Sequence of chain 1.B:
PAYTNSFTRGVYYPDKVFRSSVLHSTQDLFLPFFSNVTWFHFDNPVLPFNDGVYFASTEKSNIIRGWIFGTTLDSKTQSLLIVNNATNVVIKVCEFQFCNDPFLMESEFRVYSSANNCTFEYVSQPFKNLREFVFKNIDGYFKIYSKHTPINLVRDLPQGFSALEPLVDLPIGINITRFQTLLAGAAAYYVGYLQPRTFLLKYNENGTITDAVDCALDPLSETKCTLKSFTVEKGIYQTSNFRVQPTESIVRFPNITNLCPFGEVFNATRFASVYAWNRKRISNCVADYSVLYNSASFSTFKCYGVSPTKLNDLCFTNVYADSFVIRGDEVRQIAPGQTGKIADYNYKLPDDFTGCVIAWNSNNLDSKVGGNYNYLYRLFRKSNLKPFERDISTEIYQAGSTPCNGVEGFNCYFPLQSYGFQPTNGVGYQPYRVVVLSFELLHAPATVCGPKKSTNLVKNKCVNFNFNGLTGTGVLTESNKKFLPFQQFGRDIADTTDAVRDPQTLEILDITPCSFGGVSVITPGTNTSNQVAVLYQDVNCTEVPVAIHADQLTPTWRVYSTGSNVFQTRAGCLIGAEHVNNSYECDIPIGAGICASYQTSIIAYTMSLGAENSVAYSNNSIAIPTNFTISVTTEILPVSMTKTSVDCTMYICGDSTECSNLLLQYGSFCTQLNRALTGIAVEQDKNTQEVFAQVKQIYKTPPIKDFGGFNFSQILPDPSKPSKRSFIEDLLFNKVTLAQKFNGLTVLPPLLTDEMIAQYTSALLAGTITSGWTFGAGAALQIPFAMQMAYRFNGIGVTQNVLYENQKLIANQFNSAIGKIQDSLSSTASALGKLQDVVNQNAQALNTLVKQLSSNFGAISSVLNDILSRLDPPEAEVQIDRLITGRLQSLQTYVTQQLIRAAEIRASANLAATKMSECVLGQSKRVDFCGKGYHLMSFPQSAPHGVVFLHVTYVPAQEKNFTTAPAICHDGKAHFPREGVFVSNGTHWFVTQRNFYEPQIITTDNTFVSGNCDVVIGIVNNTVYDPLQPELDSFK

The protein below binds the small molecule below.
Small molecule (SMILES): CC(=O)N[C@@H]1[C@@H](O)[C@H](O)[C@@H](CO)O[C@H]1O

Binding-site contacts:
Ligand atom C3 contacts residue ASN165 of chain 1.B at 3.8 Å.
Ligand atom C5 contacts residue ASN165 of chain 1.B at 3.7 Å.
Ligand atom O5 contacts residue ASN165 of chain 1.B at 2.4 Å (h-bond).
Ligand atom C1 contacts residue ASN165 of chain 1.B at 1.4 Å.
Ligand atom O7 contacts residue ASN165 of chain 1.B at 3.2 Å (h-bond).
Ligand atom C8 contacts residue ASN165 of chain 1.B at 4.4 Å.
Ligand atom N2 contacts residue ASN165 of chain 1.B at 2.9 Å (h-bond).
Ligand atom C2 contacts residue ASN165 of chain 1.B at 2.5 Å.
Ligand atom C4 contacts residue ASN165 of chain 1.B at 4.2 Å.
Ligand atom C7 contacts residue ASN165 of chain 1.B at 3.2 Å.